This small molecule binds to this protein.
Small molecule (SMILES): Nc1ncnc2c1ncn2[C@@H]1O[C@H](CO[P](=O)(O)O[P](=O)(O)O[V](=O)(O)O)[C@@H](O)[C@H]1O

Binding-site contacts:
Ligand atom C5' contacts residue ASN244 of chain 1.A at 3.2 Å.
Ligand atom O1B contacts residue THR197 of chain 1.A at 2.5 Å (h-bond).
Ligand atom O3G contacts residue SER247 of chain 1.A at 2.9 Å (h-bond).
Ligand atom O1G contacts residue LYS196 of chain 1.A at 3.4 Å (salt-bridge).
Ligand atom O2G contacts residue MG1 of chain 1.C at 3.1 Å.
Ligand atom O1B contacts residue MG1 of chain 1.C at 2.5 Å.
Ligand atom N6 contacts residue TYR146 of chain 1.A at 3.4 Å (h-bond).
Ligand atom O3G contacts residue SER192 of chain 1.A at 2.8 Å (h-bond).
Ligand atom C4 contacts residue ASN138 of chain 1.A at 3.4 Å.
Ligand atom O1G contacts residue GLY468 of chain 1.A at 2.8 Å (h-bond).
Ligand atom VG contacts residue MG1 of chain 1.C at 3.6 Å.
Ligand atom O3A contacts residue ASN244 of chain 1.A at 3.2 Å (h-bond).
Ligand atom O1G contacts residue SER192 of chain 1.A at 3.4 Å.
Ligand atom PB contacts residue MG1 of chain 1.C at 3.3 Å.
Ligand atom O1A contacts residue LYS196 of chain 1.A at 3.4 Å (salt-bridge).
Ligand atom O1A contacts residue GLY195 of chain 1.A at 2.8 Å.
Ligand atom O1A contacts residue THR197 of chain 1.A at 3.0 Å (h-bond).
Ligand atom C8 contacts residue ASN138 of chain 1.A at 3.0 Å.
Ligand atom O2B contacts residue LYS196 of chain 1.A at 3.0 Å (salt-bridge).
Ligand atom C8 contacts residue GLU198 of chain 1.A at 3.5 Å.
Ligand atom C1' contacts residue ASN138 of chain 1.A at 3.4 Å.
Ligand atom O2B contacts residue GLY195 of chain 1.A at 3.4 Å (h-bond).
Ligand atom C2 contacts residue PRO139 of chain 1.A at 3.5 Å (hydrophobic).
Ligand atom C2 contacts residue LYS141 of chain 1.A at 3.3 Å.
Ligand atom N9 contacts residue ASN138 of chain 1.A at 3.0 Å (h-bond).
Ligand atom O1B contacts residue LYS196 of chain 1.A at 3.2 Å.
Ligand atom O2A contacts residue ASN246 of chain 1.A at 3.6 Å (h-bond).
Ligand atom N7 contacts residue GLU198 of chain 1.A at 3.5 Å.
Ligand atom N1 contacts residue PRO139 of chain 1.A at 3.3 Å.
Ligand atom O2B contacts residue ALA194 of chain 1.A at 3.2 Å (h-bond).
Ligand atom O3G contacts residue ASN244 of chain 1.A at 3.4 Å (h-bond).
Ligand atom C6 contacts residue PRO139 of chain 1.A at 3.4 Å (hydrophobic).
Ligand atom O2G contacts residue SER248 of chain 1.A at 2.5 Å (h-bond).
Ligand atom N7 contacts residue ASN138 of chain 1.A at 3.6 Å (h-bond).
Ligand atom O3A contacts residue GLY195 of chain 1.A at 3.3 Å (h-bond).
Ligand atom O3B contacts residue MG1 of chain 1.C at 2.9 Å.
Ligand atom O2B contacts residue GLU191 of chain 1.A at 3.4 Å (salt-bridge).
Ligand atom O2A contacts residue ASN244 of chain 1.A at 3.6 Å (h-bond).
Ligand atom O1A contacts residue GLU198 of chain 1.A at 2.8 Å (salt-bridge).
Ligand atom O4' contacts residue ASN138 of chain 1.A at 3.2 Å (h-bond).

Sequence of chain 1.A:
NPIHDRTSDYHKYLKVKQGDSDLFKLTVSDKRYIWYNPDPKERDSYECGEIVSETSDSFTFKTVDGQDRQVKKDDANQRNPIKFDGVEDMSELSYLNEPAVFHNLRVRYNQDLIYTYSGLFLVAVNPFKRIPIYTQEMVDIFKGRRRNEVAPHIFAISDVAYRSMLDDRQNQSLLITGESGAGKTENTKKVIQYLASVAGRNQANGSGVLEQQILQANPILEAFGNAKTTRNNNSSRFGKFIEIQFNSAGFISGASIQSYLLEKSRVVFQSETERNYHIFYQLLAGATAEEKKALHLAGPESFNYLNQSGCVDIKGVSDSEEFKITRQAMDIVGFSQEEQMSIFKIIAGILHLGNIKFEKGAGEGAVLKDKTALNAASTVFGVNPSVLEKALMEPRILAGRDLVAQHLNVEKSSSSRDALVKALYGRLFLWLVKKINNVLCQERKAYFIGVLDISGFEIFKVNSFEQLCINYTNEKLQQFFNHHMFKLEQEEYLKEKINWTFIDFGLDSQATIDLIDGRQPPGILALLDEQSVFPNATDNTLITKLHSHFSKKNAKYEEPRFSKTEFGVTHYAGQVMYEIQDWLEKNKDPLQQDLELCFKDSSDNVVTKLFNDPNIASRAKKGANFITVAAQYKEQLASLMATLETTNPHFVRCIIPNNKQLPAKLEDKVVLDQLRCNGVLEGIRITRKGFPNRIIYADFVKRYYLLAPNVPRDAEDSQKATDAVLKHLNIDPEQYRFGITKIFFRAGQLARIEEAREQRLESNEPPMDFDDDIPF